Sequence of chain 1.A:
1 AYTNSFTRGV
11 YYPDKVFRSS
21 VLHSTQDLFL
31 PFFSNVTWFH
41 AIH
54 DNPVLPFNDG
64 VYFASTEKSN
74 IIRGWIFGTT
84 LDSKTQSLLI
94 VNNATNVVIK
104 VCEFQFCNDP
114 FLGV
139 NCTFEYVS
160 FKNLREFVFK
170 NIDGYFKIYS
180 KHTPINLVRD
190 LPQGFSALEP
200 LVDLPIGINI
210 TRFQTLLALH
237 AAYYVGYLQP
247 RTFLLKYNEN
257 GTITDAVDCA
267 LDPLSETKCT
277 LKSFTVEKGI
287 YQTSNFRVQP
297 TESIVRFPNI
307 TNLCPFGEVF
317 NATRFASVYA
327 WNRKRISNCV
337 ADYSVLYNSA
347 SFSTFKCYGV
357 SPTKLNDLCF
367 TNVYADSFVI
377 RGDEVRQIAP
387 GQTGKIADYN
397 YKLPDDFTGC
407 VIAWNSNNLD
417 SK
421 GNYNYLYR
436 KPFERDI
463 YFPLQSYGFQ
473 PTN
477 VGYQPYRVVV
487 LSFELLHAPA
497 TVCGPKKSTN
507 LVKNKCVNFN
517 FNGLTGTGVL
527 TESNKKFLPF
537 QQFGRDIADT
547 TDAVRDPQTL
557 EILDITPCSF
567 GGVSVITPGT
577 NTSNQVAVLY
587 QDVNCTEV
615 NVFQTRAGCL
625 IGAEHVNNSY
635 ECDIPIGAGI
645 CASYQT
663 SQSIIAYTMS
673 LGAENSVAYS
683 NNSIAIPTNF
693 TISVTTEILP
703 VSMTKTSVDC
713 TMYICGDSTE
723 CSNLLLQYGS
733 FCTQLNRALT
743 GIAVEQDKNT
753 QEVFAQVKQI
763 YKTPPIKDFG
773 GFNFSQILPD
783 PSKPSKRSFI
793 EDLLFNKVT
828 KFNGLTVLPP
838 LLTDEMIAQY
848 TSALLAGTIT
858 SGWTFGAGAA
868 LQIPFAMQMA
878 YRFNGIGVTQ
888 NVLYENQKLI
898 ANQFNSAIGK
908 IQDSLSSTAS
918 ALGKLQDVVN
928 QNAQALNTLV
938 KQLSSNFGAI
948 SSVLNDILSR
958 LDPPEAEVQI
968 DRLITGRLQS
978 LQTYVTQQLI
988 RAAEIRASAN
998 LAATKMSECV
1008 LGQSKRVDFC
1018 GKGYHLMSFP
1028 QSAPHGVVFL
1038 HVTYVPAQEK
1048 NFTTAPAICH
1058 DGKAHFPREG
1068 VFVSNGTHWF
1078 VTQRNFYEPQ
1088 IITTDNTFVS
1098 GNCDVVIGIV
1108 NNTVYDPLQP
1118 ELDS

The protein below binds the small molecule below.
Small molecule (SMILES): CC(=O)N[C@@H]1[C@@H](O)[C@H](O)[C@@H](CO)O[C@H]1O

Binding-site contacts:
Ligand atom N2 contacts residue ASN1048 of chain 1.A at 2.9 Å (h-bond).
Ligand atom C2 contacts residue ASN1048 of chain 1.A at 2.4 Å.
Ligand atom C8 contacts residue LYS1047 of chain 1.A at 3.4 Å.
Ligand atom C8 contacts residue GLU1046 of chain 1.A at 3.1 Å.
Ligand atom O5 contacts residue ALA680 of chain 1.A at 4.4 Å.
Ligand atom C5 contacts residue ALA680 of chain 1.A at 3.8 Å (hydrophobic).
Ligand atom C3 contacts residue ASN1048 of chain 1.A at 3.8 Å.
Ligand atom C6 contacts residue ALA680 of chain 1.A at 4.2 Å (hydrophobic).
Ligand atom C7 contacts residue LYS1047 of chain 1.A at 4.4 Å.
Ligand atom O6 contacts residue ALA680 of chain 1.A at 4.0 Å.
Ligand atom C8 contacts residue ASN1048 of chain 1.A at 3.7 Å.
Ligand atom C7 contacts residue ASN1048 of chain 1.A at 3.5 Å.
Ligand atom C5 contacts residue ASN1048 of chain 1.A at 3.7 Å.
Ligand atom C4 contacts residue ASN1048 of chain 1.A at 4.2 Å.
Ligand atom O7 contacts residue ASN1048 of chain 1.A at 3.7 Å.
Ligand atom C1 contacts residue ASN1048 of chain 1.A at 1.4 Å.
Ligand atom O5 contacts residue ASN1048 of chain 1.A at 2.4 Å (h-bond).